Sequence of chain 1.B:
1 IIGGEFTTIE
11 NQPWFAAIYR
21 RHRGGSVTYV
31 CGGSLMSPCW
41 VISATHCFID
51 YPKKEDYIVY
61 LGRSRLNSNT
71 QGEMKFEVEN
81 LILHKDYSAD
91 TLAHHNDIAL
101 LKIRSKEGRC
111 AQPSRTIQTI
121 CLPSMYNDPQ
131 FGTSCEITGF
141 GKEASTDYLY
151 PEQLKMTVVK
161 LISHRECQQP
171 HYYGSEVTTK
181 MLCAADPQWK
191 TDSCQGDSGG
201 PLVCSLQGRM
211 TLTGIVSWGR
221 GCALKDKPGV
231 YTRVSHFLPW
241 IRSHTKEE

Binding-site contacts:
Ligand atom N2 contacts residue SER193 of chain 1.B at 2.8 Å (h-bond).
Ligand atom C0 contacts residue SER193 of chain 1.B at 3.3 Å.
Ligand atom C7 contacts residue FLC1 of chain 1.E at 3.1 Å.
Ligand atom C0 contacts residue GLY221 of chain 1.B at 3.7 Å.
Ligand atom C1 contacts residue TRP218 of chain 1.B at 3.9 Å (hydrophobic).
Ligand atom S2 contacts residue VAL216 of chain 1.B at 3.8 Å.
Ligand atom C1 contacts residue GLY221 of chain 1.B at 3.9 Å.
Ligand atom C6 contacts residue FLC1 of chain 1.E at 3.5 Å.
Ligand atom N1 contacts residue ASP192 of chain 1.B at 2.8 Å (salt-bridge).
Ligand atom C5 contacts residue CYS222 of chain 1.B at 3.9 Å (hydrophobic).
Ligand atom S2 contacts residue GLY219 of chain 1.B at 4.0 Å.
Ligand atom C8 contacts residue FLC1 of chain 1.E at 4.0 Å.
Ligand atom N2 contacts residue ASP192 of chain 1.B at 2.8 Å (salt-bridge).
Ligand atom N1 contacts residue GLY219 of chain 1.B at 3.7 Å.
Ligand atom C4 contacts residue CYS194 of chain 1.B at 4.0 Å (hydrophobic).
Ligand atom C6 contacts residue SER198 of chain 1.B at 3.4 Å.
Ligand atom I9 contacts residue GLY219 of chain 1.B at 3.9 Å.
Ligand atom C5 contacts residue GLY221 of chain 1.B at 3.4 Å.
Ligand atom C8 contacts residue GLN195 of chain 1.B at 3.4 Å.
Ligand atom S2 contacts residue SER193 of chain 1.B at 3.9 Å.
Ligand atom N1 contacts residue CYS222 of chain 1.B at 3.8 Å.
Ligand atom I9 contacts residue GLN195 of chain 1.B at 3.4 Å.
Ligand atom C0 contacts residue GLY229 of chain 1.B at 3.9 Å.
Ligand atom C9 contacts residue GLN195 of chain 1.B at 3.5 Å.
Ligand atom C1 contacts residue CYS194 of chain 1.B at 4.0 Å (hydrophobic).
Ligand atom S2 contacts residue TRP218 of chain 1.B at 3.6 Å (h-bond).
Ligand atom C5 contacts residue GLY219 of chain 1.B at 3.6 Å.
Ligand atom C3 contacts residue TRP218 of chain 1.B at 3.9 Å (hydrophobic).
Ligand atom C0 contacts residue ASP192 of chain 1.B at 3.5 Å.
Ligand atom C5 contacts residue CYS194 of chain 1.B at 4.0 Å (hydrophobic).
Ligand atom C0 contacts residue GLY219 of chain 1.B at 3.7 Å.
Ligand atom N1 contacts residue SER193 of chain 1.B at 3.7 Å.
Ligand atom C1 contacts residue GLY219 of chain 1.B at 3.6 Å.
Ligand atom C6 contacts residue SER217 of chain 1.B at 3.8 Å.
Ligand atom C7 contacts residue SER198 of chain 1.B at 3.6 Å.
Ligand atom C1 contacts residue SER193 of chain 1.B at 3.7 Å.
Ligand atom N2 contacts residue GLY229 of chain 1.B at 3.2 Å.
Ligand atom N1 contacts residue GLY221 of chain 1.B at 2.8 Å (h-bond).
Ligand atom C4 contacts residue GLY219 of chain 1.B at 3.9 Å.
Ligand atom C3 contacts residue CYS194 of chain 1.B at 3.9 Å (hydrophobic).

This protein binds this small molecule.
Small molecule (SMILES): NC(=[NH2+])c1cc2c(I)cccc2s1